The small molecule below binds the protein below.
Small molecule (SMILES): CC(=O)N[C@@H]1[C@@H](O)[C@H](O)[C@@H](CO)O[C@H]1O

Binding-site contacts:
Ligand atom C7 contacts residue ASN358 of chain 4.F at 3.4 Å.
Ligand atom O5 contacts residue ASN358 of chain 4.F at 2.4 Å (h-bond).
Ligand atom C5 contacts residue ASN358 of chain 4.F at 3.6 Å.
Ligand atom N2 contacts residue ASN358 of chain 4.F at 2.9 Å (h-bond).
Ligand atom O7 contacts residue SER343 of chain 4.F at 4.3 Å.
Ligand atom C2 contacts residue ASN358 of chain 4.F at 2.5 Å.
Ligand atom O7 contacts residue ASN358 of chain 4.F at 3.3 Å (h-bond).
Ligand atom O7 contacts residue SER345 of chain 4.F at 4.2 Å.
Ligand atom C4 contacts residue ASN358 of chain 4.F at 4.2 Å.
Ligand atom C1 contacts residue ASN358 of chain 4.F at 1.4 Å.
Ligand atom C3 contacts residue ASN358 of chain 4.F at 3.8 Å.

Sequence of chain 4.F:
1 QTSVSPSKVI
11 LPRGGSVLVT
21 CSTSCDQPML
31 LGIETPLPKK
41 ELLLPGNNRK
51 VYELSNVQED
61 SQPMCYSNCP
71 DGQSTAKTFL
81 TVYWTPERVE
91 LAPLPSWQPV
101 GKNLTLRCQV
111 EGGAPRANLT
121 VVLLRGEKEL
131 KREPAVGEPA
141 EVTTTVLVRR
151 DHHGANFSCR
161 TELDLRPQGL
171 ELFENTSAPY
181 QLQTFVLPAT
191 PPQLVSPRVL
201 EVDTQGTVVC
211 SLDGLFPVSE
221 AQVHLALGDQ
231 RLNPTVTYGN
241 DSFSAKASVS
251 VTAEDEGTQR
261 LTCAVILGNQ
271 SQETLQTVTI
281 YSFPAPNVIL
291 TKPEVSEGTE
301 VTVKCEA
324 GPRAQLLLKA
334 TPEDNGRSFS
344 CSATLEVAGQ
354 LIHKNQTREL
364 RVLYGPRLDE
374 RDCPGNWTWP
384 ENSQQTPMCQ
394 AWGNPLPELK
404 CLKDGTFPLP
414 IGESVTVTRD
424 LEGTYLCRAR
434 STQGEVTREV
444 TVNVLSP